Binding-site contacts:
Ligand atom C8 contacts residue ASN126 of chain 1.A at 4.4 Å.
Ligand atom C8 contacts residue LYS122 of chain 1.A at 4.0 Å.
Ligand atom C4 contacts residue ASN126 of chain 1.A at 4.3 Å.
Ligand atom O5 contacts residue ASN126 of chain 1.A at 4.0 Å.
Ligand atom C6 contacts residue ASN126 of chain 1.A at 3.9 Å.
Ligand atom O7 contacts residue ASN126 of chain 1.A at 3.1 Å (h-bond).
Ligand atom C5 contacts residue ASN126 of chain 1.A at 3.6 Å.
Ligand atom C7 contacts residue ASN126 of chain 1.A at 3.2 Å.
Ligand atom O5 contacts residue ASN126 of chain 1.A at 2.4 Å (h-bond).
Ligand atom C2 contacts residue ASN126 of chain 1.A at 2.5 Å.
Ligand atom C5 contacts residue ASN126 of chain 1.A at 4.2 Å.
Ligand atom N2 contacts residue ASN126 of chain 1.A at 2.9 Å (h-bond).
Ligand atom C1 contacts residue ASN126 of chain 1.A at 1.4 Å.
Ligand atom C3 contacts residue ASN126 of chain 1.A at 3.8 Å.

Sequence of chain 1.A:
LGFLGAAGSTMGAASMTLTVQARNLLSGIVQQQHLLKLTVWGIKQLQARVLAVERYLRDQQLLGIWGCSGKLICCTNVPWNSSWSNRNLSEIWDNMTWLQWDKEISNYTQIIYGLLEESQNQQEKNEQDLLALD

The small molecule below binds the protein below.
Small molecule (SMILES): CC(=O)N[C@H]1[C@H](O[C@H]2[C@H](O)[C@@H](NC(C)=O)CO[C@@H]2CO[C@@H]2O[C@@H](C)[C@@H](O)[C@@H](O)[C@@H]2O)O[C@H](CO)[C@@H](O[C@@H]2O[C@H](CO[C@H]3O[C@H](CO)[C@@H](O)[C@H](O)[C@@H]3O)[C@@H](O)[C@H](O)[C@@H]2O)[C@@H]1O